This small molecule binds to this protein.
Small molecule (SMILES): C/C=C(\C)CC/C=C(\C)CCC=C(C)C

Sequence of chain 1.A:
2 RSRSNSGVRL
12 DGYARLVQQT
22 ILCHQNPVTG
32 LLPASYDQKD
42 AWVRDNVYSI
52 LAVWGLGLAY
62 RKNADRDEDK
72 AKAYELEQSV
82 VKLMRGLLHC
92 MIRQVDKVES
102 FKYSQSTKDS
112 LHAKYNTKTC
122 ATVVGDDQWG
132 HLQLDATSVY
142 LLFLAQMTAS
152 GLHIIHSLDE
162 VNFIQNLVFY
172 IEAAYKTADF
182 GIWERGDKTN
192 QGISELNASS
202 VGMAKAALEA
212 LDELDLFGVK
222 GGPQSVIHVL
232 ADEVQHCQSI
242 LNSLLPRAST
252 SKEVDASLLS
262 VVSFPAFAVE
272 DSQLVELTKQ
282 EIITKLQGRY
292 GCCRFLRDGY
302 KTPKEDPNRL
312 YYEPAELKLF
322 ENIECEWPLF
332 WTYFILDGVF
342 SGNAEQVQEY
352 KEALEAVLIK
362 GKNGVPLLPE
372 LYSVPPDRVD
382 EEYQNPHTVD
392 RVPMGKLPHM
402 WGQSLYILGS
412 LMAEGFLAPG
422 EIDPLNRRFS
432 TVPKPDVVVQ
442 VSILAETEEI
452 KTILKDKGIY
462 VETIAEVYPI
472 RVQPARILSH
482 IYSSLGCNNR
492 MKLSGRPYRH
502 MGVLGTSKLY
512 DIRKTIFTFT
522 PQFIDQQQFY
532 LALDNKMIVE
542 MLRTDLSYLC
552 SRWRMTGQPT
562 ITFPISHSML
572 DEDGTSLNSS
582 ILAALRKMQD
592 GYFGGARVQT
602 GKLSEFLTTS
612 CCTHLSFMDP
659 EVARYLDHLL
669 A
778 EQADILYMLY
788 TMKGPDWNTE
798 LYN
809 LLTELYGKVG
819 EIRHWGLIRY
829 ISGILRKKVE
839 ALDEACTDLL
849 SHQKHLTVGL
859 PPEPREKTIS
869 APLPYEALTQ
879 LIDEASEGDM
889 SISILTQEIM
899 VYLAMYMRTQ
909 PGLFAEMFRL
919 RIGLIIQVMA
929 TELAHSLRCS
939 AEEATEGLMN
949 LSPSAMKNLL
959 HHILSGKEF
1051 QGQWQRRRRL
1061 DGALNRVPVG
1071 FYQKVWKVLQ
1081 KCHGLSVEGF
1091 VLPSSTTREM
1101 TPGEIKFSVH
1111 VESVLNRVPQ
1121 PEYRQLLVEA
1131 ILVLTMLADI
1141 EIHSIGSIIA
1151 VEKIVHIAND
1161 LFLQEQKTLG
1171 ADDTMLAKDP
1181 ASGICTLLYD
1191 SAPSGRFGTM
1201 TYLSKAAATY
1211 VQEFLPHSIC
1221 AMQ

Sequence of chain 1.D:
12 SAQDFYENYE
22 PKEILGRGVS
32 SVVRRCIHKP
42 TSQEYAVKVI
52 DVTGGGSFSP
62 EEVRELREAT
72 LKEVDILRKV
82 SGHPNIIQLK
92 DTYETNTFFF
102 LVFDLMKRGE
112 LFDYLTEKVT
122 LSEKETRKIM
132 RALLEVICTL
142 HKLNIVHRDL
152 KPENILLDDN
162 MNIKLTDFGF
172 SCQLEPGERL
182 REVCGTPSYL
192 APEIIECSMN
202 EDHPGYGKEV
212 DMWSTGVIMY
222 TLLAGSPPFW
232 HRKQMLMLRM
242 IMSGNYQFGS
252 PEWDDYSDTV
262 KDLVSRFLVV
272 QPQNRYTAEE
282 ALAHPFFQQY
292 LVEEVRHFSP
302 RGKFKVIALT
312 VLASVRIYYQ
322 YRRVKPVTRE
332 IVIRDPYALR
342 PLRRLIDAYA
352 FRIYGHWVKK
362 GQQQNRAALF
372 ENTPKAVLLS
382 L

Binding-site contacts:
Ligand atom C1 contacts residue ILE1140 of chain 1.A at 3.9 Å (hydrophobic).
Ligand atom C14 contacts residue GLU1141 of chain 1.A at 4.3 Å.
Ligand atom C7 contacts residue LEU1137 of chain 1.A at 4.3 Å (hydrophobic).
Ligand atom C2 contacts residue CYS1220 of chain 1.A at 2.9 Å (hydrophobic).
Ligand atom C13 contacts residue ALA1138 of chain 1.A at 4.0 Å (hydrophobic).
Ligand atom C2 contacts residue LEU1137 of chain 1.A at 3.5 Å (hydrophobic).
Ligand atom C1 contacts residue GLU1141 of chain 1.A at 3.9 Å.
Ligand atom C1 contacts residue LEU1137 of chain 1.A at 4.0 Å (hydrophobic).
Ligand atom C10 contacts residue VAL1211 of chain 1.A at 1.7 Å (hydrophobic).
Ligand atom C14 contacts residue ILE1145 of chain 1.A at 3.9 Å (hydrophobic).
Ligand atom C15 contacts residue CYS1082 of chain 1.A at 4.2 Å (hydrophobic).
Ligand atom C5 contacts residue LEU1137 of chain 1.A at 3.7 Å (hydrophobic).
Ligand atom C10 contacts residue GLU1141 of chain 1.A at 3.8 Å.
Ligand atom C14 contacts residue HIS1143 of chain 1.A at 3.9 Å.
Ligand atom C2 contacts residue GLU1141 of chain 1.A at 4.1 Å.
Ligand atom C9 contacts residue GLU1141 of chain 1.A at 3.1 Å.
Ligand atom C14 contacts residue SER1144 of chain 1.A at 3.9 Å.
Ligand atom C8 contacts residue VAL1211 of chain 1.A at 3.0 Å (hydrophobic).
Ligand atom C12 contacts residue LEU1134 of chain 1.A at 4.1 Å (hydrophobic).
Ligand atom C12 contacts residue ALA1138 of chain 1.A at 3.8 Å (hydrophobic).
Ligand atom C13 contacts residue GLU1141 of chain 1.A at 4.0 Å.
Ligand atom C7 contacts residue VAL1211 of chain 1.A at 3.6 Å (hydrophobic).
Ligand atom C5 contacts residue ALA1208 of chain 1.A at 4.1 Å (hydrophobic).
Ligand atom C8 contacts residue GLU1141 of chain 1.A at 2.8 Å.
Ligand atom C1 contacts residue CYS1220 of chain 1.A at 1.5 Å (hydrophobic).
Ligand atom C3 contacts residue LEU1137 of chain 1.A at 4.0 Å (hydrophobic).
Ligand atom C6 contacts residue GLU1141 of chain 1.A at 3.2 Å.
Ligand atom C15 contacts residue ALA1138 of chain 1.A at 3.0 Å (hydrophobic).
Ligand atom C6 contacts residue VAL1211 of chain 1.A at 3.5 Å (hydrophobic).
Ligand atom C6 contacts residue ALA1207 of chain 1.A at 4.0 Å (hydrophobic).
Ligand atom C5 contacts residue ALA1207 of chain 1.A at 4.0 Å (hydrophobic).
Ligand atom C7 contacts residue GLU1141 of chain 1.A at 3.0 Å.
Ligand atom C3 contacts residue CYS1220 of chain 1.A at 3.4 Å (hydrophobic).
Ligand atom C15 contacts residue VAL1078 of chain 1.A at 4.2 Å (hydrophobic).
Ligand atom C10 contacts residue ALA1207 of chain 1.A at 4.2 Å (hydrophobic).
Ligand atom C15 contacts residue LYS1081 of chain 1.A at 3.8 Å.
Ligand atom C14 contacts residue LYS1081 of chain 1.A at 3.2 Å.
Ligand atom C4 contacts residue ARG330 of chain 1.D at 3.7 Å.
Ligand atom C9 contacts residue VAL1211 of chain 1.A at 3.5 Å (hydrophobic).
Ligand atom C4 contacts residue ALA1208 of chain 1.A at 3.4 Å (hydrophobic).